Sequence of chain 2.A:
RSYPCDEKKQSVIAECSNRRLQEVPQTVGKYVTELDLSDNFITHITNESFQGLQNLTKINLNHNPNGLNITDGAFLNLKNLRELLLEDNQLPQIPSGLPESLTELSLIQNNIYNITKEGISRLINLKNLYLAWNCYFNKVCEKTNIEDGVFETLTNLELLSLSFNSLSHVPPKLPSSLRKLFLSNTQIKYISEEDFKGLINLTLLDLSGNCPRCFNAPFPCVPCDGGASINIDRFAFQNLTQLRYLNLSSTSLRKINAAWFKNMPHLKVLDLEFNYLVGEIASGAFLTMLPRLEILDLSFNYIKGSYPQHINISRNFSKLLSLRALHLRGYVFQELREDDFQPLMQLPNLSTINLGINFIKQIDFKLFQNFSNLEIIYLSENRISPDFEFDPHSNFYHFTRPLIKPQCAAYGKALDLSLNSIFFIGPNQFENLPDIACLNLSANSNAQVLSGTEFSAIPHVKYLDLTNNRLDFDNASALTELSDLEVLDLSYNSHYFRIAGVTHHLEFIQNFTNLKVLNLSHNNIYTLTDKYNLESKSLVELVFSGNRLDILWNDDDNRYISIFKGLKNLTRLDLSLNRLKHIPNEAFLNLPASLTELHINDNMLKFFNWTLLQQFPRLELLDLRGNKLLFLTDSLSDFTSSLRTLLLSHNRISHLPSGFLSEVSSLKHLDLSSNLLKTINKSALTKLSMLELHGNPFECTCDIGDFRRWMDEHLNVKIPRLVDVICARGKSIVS

Binding-site contacts:
Ligand atom C2 contacts residue ASN560 of chain 2.A at 2.5 Å.
Ligand atom O5 contacts residue ASN560 of chain 2.A at 2.3 Å (h-bond).
Ligand atom C5 contacts residue GLN559 of chain 2.A at 3.9 Å.
Ligand atom C3 contacts residue ASN560 of chain 2.A at 3.8 Å.
Ligand atom C6 contacts residue GLN559 of chain 2.A at 3.8 Å.
Ligand atom C4 contacts residue ASN560 of chain 2.A at 4.2 Å.
Ligand atom C1 contacts residue ASN560 of chain 2.A at 1.5 Å.
Ligand atom O7 contacts residue ASN560 of chain 2.A at 3.1 Å (h-bond).
Ligand atom C8 contacts residue THR529 of chain 2.A at 3.5 Å.
Ligand atom O6 contacts residue GLN559 of chain 2.A at 4.2 Å.
Ligand atom O5 contacts residue GLN559 of chain 2.A at 4.0 Å.
Ligand atom N2 contacts residue ASN560 of chain 2.A at 3.0 Å (h-bond).
Ligand atom C5 contacts residue ASN560 of chain 2.A at 3.7 Å.
Ligand atom C7 contacts residue ASN560 of chain 2.A at 3.3 Å.

The protein below binds the small molecule below.
Small molecule (SMILES): CC(=O)N[C@@H]1[C@@H](O)[C@H](O)[C@@H](CO)O[C@H]1O